The small molecule below binds the protein below.
Small molecule (SMILES): CC(=O)N[C@@H]1[C@@H](O)[C@H](O)[C@@H](CO)O[C@H]1O

Binding-site contacts:
Ligand atom C7 contacts residue ASN616 of chain 1.B at 4.1 Å.
Ligand atom C4 contacts residue ASN616 of chain 1.B at 4.3 Å.
Ligand atom O5 contacts residue ASN616 of chain 1.B at 2.4 Å (h-bond).
Ligand atom C5 contacts residue ASN616 of chain 1.B at 3.7 Å.
Ligand atom N2 contacts residue ASN616 of chain 1.B at 3.0 Å (h-bond).
Ligand atom C2 contacts residue ASN616 of chain 1.B at 2.5 Å.
Ligand atom C3 contacts residue ASN616 of chain 1.B at 3.9 Å.
Ligand atom C1 contacts residue ASN616 of chain 1.B at 1.4 Å.

Sequence of chain 1.B:
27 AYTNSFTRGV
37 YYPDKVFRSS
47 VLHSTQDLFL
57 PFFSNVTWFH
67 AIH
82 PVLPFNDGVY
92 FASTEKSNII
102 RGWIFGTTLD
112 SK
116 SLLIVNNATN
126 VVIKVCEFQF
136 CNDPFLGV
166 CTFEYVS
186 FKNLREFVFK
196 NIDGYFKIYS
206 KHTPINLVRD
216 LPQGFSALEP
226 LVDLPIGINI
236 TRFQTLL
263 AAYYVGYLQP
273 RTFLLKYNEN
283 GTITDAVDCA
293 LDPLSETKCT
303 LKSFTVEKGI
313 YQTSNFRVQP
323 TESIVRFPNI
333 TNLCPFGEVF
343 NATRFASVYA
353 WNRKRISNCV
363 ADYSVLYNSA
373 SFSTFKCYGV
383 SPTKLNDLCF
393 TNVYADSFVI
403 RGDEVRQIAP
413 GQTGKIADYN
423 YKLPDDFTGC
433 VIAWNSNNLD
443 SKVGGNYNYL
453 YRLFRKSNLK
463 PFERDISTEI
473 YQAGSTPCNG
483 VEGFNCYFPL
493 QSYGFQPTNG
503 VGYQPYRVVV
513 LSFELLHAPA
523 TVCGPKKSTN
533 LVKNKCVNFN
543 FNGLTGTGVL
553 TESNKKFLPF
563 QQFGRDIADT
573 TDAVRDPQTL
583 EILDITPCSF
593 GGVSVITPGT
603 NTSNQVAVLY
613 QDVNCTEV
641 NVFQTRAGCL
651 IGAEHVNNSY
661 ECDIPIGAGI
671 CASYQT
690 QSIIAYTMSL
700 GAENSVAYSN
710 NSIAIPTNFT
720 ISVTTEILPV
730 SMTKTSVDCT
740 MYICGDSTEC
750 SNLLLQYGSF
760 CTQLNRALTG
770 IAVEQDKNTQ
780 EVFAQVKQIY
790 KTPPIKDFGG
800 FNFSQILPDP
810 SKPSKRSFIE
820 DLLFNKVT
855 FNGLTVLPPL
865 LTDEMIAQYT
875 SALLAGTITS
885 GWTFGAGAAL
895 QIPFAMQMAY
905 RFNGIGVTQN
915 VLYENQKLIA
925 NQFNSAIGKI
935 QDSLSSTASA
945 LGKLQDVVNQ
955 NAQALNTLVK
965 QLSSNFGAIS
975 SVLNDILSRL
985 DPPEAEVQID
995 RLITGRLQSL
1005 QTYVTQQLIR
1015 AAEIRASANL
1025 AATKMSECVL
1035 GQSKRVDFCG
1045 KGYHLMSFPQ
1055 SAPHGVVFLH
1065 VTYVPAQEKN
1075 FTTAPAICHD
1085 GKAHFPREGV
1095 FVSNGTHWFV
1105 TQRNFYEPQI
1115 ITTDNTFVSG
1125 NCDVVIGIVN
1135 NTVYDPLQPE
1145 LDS